This protein binds this small molecule.
Small molecule (SMILES): Nc1ccn([C@H]2C[C@H](O)[C@@H](COP(=O)(O)O)O2)c(=O)n1

Binding-site contacts:
Ligand atom OP2 contacts residue LYS21 of chain 3.C at 2.7 Å (salt-bridge).
Ligand atom OP2 contacts residue ARG18 of chain 3.C at 3.7 Å.
Ligand atom C3' contacts residue ASN414 of chain 4.A at 4.5 Å.
Ligand atom C5' contacts residue ASN414 of chain 4.A at 3.3 Å.
Ligand atom O4' contacts residue ASN414 of chain 4.A at 2.9 Å (h-bond).
Ligand atom OP1 contacts residue ARG18 of chain 3.C at 4.0 Å.
Ligand atom OP2 contacts residue ARG412 of chain 4.A at 1.4 Å (salt-bridge).
Ligand atom O3' contacts residue ARG412 of chain 4.A at 4.3 Å.
Ligand atom P contacts residue ARG412 of chain 4.A at 2.6 Å.
Ligand atom P contacts residue LYS21 of chain 3.C at 3.4 Å.
Ligand atom C4' contacts residue ASN414 of chain 4.A at 3.0 Å.
Ligand atom O5' contacts residue ARG412 of chain 4.A at 3.1 Å (salt-bridge).
Ligand atom O3' contacts residue VAL47 of chain 4.A at 3.1 Å.
Ligand atom C5' contacts residue ARG412 of chain 4.A at 3.0 Å.
Ligand atom C4' contacts residue ARG412 of chain 4.A at 4.4 Å.
Ligand atom C2' contacts residue VAL47 of chain 4.A at 4.3 Å (hydrophobic).
Ligand atom C3' contacts residue VAL47 of chain 4.A at 4.0 Å (hydrophobic).
Ligand atom OP1 contacts residue LYS21 of chain 3.C at 3.9 Å.
Ligand atom C4' contacts residue VAL47 of chain 4.A at 4.1 Å (hydrophobic).
Ligand atom OP1 contacts residue ARG412 of chain 4.A at 3.8 Å.
Ligand atom C1' contacts residue ASN414 of chain 4.A at 4.1 Å.

Sequence of chain 4.A:
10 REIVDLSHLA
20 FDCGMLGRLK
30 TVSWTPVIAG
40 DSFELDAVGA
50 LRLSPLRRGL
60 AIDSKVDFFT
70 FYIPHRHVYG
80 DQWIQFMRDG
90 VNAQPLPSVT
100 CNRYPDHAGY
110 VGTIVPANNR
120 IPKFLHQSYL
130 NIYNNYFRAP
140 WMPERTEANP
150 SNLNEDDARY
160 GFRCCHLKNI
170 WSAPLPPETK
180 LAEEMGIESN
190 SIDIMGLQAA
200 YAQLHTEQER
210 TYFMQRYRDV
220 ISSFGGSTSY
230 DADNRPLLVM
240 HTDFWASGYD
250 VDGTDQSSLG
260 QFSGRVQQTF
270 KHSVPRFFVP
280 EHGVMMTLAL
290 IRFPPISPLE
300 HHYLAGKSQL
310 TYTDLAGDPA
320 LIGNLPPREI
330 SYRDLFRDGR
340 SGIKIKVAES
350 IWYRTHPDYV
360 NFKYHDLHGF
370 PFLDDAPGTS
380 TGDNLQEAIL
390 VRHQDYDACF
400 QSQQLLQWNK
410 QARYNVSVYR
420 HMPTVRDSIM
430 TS

Sequence of chain 3.C:
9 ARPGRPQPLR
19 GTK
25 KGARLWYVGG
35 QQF